Binding-site contacts:
Ligand atom C4 contacts residue LYS55 of chain 1.B at 4.4 Å.
Ligand atom C4 contacts residue ARG57 of chain 1.B at 4.3 Å.
Ligand atom C3 contacts residue VAL56 of chain 1.B at 3.1 Å (hydrophobic).
Ligand atom O9 contacts residue TRP42 of chain 1.B at 3.0 Å.
Ligand atom S8 contacts residue TRP42 of chain 1.B at 4.2 Å.
Ligand atom C3 contacts residue LYS55 of chain 1.B at 3.9 Å.
Ligand atom C3 contacts residue PRO44 of chain 1.B at 3.5 Å (hydrophobic).
Ligand atom C12 contacts residue ARG57 of chain 1.B at 4.0 Å.
Ligand atom C15 contacts residue ARG57 of chain 1.B at 3.5 Å.
Ligand atom C13 contacts residue ARG57 of chain 1.B at 4.3 Å.
Ligand atom C15 contacts residue VAL77 of chain 1.B at 3.1 Å (hydrophobic).
Ligand atom O9 contacts residue ARG57 of chain 1.B at 2.9 Å (salt-bridge).
Ligand atom C2 contacts residue PRO44 of chain 1.B at 3.6 Å (hydrophobic).
Ligand atom N1 contacts residue PRO44 of chain 1.B at 3.8 Å.
Ligand atom C2 contacts residue LYS55 of chain 1.B at 3.7 Å.
Ligand atom C2 contacts residue LYS45 of chain 1.B at 4.0 Å.
Ligand atom C13 contacts residue VAL77 of chain 1.B at 4.5 Å (hydrophobic).
Ligand atom N1 contacts residue LYS55 of chain 1.B at 3.6 Å (salt-bridge).
Ligand atom C5 contacts residue TRP42 of chain 1.B at 4.5 Å (hydrophobic).
Ligand atom S8 contacts residue ARG57 of chain 1.B at 4.3 Å.
Ligand atom C14 contacts residue ARG57 of chain 1.B at 3.7 Å.
Ligand atom C2 contacts residue VAL56 of chain 1.B at 4.3 Å (hydrophobic).
Ligand atom C15 contacts residue GLY78 of chain 1.B at 3.9 Å.
Ligand atom C3 contacts residue LYS45 of chain 1.B at 3.8 Å.
Ligand atom C4 contacts residue PRO44 of chain 1.B at 4.1 Å (hydrophobic).
Ligand atom C36 contacts residue GLU35 of chain 1.B at 4.5 Å.
Ligand atom C4 contacts residue VAL56 of chain 1.B at 3.5 Å (hydrophobic).
Ligand atom C7 contacts residue LYS55 of chain 1.B at 3.9 Å.
Ligand atom C7 contacts residue PRO44 of chain 1.B at 4.4 Å (hydrophobic).
Ligand atom C4 contacts residue TRP42 of chain 1.B at 4.2 Å (hydrophobic).
Ligand atom N1 contacts residue LYS45 of chain 1.B at 3.4 Å (salt-bridge).

Sequence of chain 1.B:
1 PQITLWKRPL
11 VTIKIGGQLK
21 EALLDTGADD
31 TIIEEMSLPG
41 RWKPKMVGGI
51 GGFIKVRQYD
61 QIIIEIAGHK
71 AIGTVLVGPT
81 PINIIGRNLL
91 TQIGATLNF

The protein below binds the small molecule below.
Small molecule (SMILES): CC(C)CN(C[C@@H](O)[C@H](Cc1ccccc1)NC(=O)O[C@H]1CO[C@H]2OCC[C@H]21)S(=O)(=O)c1ccc(N)cc1